This protein binds this small molecule.
Small molecule (SMILES): CC(=O)N[C@H]1[C@H](O[C@H]2[C@H](O)[C@@H](NC(C)=O)CO[C@@H]2CO)O[C@H](CO)[C@@H](O)[C@@H]1O

Sequence of chain 1.C:
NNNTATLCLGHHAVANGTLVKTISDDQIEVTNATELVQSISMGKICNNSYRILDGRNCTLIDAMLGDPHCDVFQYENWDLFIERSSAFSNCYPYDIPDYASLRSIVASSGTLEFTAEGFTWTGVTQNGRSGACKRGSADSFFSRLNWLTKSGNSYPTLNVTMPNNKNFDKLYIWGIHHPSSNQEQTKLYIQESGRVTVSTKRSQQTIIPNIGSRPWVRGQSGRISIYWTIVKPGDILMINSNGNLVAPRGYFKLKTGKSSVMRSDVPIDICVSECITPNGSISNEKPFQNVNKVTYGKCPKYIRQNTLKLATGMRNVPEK

Binding-site contacts:
Ligand atom C8 contacts residue ASN285 of chain 1.C at 3.5 Å.
Ligand atom O7 contacts residue ASN285 of chain 1.C at 4.2 Å.
Ligand atom C4 contacts residue ASN285 of chain 1.C at 4.2 Å.
Ligand atom C1 contacts residue ASN285 of chain 1.C at 1.4 Å.
Ligand atom C5 contacts residue ASN285 of chain 1.C at 3.7 Å.
Ligand atom O7 contacts residue VAL297 of chain 1.C at 4.3 Å.
Ligand atom C3 contacts residue ASN285 of chain 1.C at 3.8 Å.
Ligand atom C1 contacts residue ASN298 of chain 1.C at 3.6 Å.
Ligand atom C2 contacts residue ASN285 of chain 1.C at 2.4 Å.
Ligand atom N2 contacts residue VAL297 of chain 1.C at 3.9 Å.
Ligand atom C5 contacts residue ASN298 of chain 1.C at 4.2 Å.
Ligand atom O5 contacts residue ASN285 of chain 1.C at 2.4 Å (h-bond).
Ligand atom C7 contacts residue ASN285 of chain 1.C at 3.3 Å.
Ligand atom O5 contacts residue ASN298 of chain 1.C at 4.0 Å.
Ligand atom N2 contacts residue ASN285 of chain 1.C at 2.8 Å (h-bond).